The protein below binds the small molecule below.
Small molecule (SMILES): CC(=O)N[C@H]1[C@H](O[C@H]2[C@H](O)[C@@H](NC(C)=O)CO[C@@H]2CO)O[C@H](CO)[C@@H](O)[C@@H]1O

Sequence of chain 1.B:
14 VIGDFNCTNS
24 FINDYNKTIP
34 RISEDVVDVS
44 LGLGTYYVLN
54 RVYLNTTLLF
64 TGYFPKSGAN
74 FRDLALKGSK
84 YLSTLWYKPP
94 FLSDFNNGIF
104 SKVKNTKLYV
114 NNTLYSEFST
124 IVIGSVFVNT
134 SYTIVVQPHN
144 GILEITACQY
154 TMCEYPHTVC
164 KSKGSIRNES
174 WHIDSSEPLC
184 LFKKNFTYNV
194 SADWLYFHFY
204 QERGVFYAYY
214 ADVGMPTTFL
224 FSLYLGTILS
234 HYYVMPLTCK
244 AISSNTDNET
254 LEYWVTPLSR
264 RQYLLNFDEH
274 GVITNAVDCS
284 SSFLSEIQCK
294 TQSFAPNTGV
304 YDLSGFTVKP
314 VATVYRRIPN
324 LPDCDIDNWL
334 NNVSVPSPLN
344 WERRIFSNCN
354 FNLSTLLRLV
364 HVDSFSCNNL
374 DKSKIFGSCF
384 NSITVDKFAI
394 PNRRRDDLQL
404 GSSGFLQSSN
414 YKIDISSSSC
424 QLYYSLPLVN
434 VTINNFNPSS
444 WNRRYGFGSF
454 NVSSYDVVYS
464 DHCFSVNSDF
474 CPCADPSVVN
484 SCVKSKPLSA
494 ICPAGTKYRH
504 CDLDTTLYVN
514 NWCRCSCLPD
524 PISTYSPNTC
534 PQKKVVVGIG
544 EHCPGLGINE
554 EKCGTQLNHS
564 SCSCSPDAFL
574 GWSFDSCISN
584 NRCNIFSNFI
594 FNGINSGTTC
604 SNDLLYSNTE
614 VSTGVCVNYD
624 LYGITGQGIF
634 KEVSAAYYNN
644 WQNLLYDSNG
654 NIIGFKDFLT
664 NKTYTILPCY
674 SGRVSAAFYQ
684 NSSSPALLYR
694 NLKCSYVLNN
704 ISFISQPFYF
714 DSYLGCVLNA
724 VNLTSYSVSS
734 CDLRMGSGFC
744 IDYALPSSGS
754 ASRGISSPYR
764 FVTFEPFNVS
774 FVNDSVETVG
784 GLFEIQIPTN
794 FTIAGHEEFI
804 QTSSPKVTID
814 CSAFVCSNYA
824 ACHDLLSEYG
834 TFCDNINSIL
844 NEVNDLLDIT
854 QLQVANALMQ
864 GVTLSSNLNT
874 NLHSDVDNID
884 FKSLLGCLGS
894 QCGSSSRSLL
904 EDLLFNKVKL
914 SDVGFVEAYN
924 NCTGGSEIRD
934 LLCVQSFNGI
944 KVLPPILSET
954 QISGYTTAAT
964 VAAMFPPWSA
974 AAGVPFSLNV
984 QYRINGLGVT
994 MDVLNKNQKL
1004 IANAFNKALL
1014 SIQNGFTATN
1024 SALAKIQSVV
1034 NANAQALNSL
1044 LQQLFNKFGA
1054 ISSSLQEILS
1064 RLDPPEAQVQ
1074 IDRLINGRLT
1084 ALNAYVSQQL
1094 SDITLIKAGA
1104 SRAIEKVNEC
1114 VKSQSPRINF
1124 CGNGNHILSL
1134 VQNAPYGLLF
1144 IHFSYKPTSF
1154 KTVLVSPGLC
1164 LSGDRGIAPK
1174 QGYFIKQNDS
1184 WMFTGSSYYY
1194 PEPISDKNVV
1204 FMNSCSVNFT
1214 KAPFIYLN

Sequence of chain 1.A:
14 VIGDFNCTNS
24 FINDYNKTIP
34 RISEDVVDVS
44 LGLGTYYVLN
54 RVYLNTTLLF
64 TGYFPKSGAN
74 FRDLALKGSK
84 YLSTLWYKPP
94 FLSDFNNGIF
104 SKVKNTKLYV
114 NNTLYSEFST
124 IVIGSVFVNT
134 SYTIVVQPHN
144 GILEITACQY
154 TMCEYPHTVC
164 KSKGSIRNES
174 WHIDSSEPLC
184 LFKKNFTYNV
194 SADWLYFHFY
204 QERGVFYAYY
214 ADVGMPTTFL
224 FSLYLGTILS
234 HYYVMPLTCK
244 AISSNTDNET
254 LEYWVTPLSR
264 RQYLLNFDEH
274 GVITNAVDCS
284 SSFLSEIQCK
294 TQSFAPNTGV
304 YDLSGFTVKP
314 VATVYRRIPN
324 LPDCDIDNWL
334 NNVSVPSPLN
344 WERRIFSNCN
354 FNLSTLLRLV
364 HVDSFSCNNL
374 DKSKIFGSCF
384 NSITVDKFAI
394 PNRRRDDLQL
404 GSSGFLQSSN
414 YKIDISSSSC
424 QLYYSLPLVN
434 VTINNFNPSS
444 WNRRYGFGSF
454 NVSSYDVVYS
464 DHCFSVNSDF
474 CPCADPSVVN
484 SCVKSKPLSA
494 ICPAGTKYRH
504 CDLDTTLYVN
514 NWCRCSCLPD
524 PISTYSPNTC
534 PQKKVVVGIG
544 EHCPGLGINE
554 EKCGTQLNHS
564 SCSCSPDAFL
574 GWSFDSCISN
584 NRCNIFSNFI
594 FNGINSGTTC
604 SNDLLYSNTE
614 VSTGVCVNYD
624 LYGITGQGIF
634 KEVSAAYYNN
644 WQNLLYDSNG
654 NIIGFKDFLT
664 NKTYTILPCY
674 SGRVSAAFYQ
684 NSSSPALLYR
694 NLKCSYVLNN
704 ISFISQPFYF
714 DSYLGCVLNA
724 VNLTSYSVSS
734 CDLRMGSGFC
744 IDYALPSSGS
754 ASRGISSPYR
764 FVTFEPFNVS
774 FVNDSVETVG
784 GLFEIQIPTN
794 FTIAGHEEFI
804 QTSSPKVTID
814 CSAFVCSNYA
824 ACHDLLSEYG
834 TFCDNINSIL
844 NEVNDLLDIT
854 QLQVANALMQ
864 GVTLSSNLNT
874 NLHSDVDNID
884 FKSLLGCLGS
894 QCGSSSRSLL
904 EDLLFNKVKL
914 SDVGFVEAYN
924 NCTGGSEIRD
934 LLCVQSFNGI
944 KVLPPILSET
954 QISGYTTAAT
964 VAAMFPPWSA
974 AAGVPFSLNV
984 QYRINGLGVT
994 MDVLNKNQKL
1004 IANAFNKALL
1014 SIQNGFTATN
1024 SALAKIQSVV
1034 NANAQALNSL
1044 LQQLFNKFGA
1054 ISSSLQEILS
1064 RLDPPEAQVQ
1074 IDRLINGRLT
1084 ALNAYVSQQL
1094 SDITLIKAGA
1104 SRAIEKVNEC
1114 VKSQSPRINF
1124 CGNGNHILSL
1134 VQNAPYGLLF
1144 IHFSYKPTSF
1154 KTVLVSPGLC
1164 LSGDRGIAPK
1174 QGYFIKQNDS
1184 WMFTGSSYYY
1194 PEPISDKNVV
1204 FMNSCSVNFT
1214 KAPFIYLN

Binding-site contacts:
Ligand atom O7 contacts residue ASN188 of chain 1.B at 4.0 Å.
Ligand atom C3 contacts residue ASN188 of chain 1.B at 3.9 Å.
Ligand atom C8 contacts residue PRO325 of chain 1.A at 2.3 Å (hydrophobic).
Ligand atom C4 contacts residue ASN188 of chain 1.B at 4.3 Å.
Ligand atom C5 contacts residue ASN188 of chain 1.B at 3.6 Å.
Ligand atom N2 contacts residue ASN188 of chain 1.B at 3.1 Å (h-bond).
Ligand atom O7 contacts residue PRO325 of chain 1.A at 4.1 Å.
Ligand atom C7 contacts residue PRO325 of chain 1.A at 3.7 Å (hydrophobic).
Ligand atom O5 contacts residue ASN188 of chain 1.B at 2.4 Å (h-bond).
Ligand atom C2 contacts residue ASN188 of chain 1.B at 2.7 Å.
Ligand atom C1 contacts residue ASN188 of chain 1.B at 1.5 Å.
Ligand atom C7 contacts residue ASN188 of chain 1.B at 3.7 Å.